A small-molecule ligand and the protein it binds are described below.
Small molecule (SMILES): N[C@@H](CO)[C@@H](O)[C@H](O)[C@H](O)COP(=O)(O)O

Sequence of chain 1.A:
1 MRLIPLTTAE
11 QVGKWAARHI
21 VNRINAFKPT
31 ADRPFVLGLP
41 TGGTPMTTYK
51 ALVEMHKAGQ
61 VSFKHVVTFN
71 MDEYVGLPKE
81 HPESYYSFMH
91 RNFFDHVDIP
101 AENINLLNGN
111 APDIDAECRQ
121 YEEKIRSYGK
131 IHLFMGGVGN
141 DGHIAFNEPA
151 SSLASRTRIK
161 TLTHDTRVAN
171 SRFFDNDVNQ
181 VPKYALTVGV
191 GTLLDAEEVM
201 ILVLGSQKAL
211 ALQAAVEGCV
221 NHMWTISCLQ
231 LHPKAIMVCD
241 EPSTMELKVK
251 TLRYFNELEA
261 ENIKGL

Binding-site contacts:
Ligand atom C5 contacts residue GLY139 of chain 1.A at 4.0 Å.
Ligand atom O1 contacts residue PRO40 of chain 1.A at 3.4 Å.
Ligand atom N2 contacts residue ASP72 of chain 1.A at 3.6 Å.
Ligand atom N2 contacts residue TYR85 of chain 1.A at 3.5 Å (h-bond).
Ligand atom C6 contacts residue LYS208 of chain 1.A at 3.3 Å.
Ligand atom O5 contacts residue HIS143 of chain 1.A at 2.8 Å (h-bond).
Ligand atom P contacts residue GLY43 of chain 1.A at 3.8 Å.
Ligand atom N2 contacts residue PHE146 of chain 1.A at 3.5 Å.
Ligand atom C5 contacts residue HIS143 of chain 1.A at 3.5 Å.
Ligand atom C3 contacts residue ALA145 of chain 1.A at 3.7 Å (hydrophobic).
Ligand atom O3P contacts residue GLY43 of chain 1.A at 3.6 Å.
Ligand atom N2 contacts residue THR41 of chain 1.A at 3.9 Å.
Ligand atom O2P contacts residue LYS208 of chain 1.A at 2.7 Å (salt-bridge).
Ligand atom P contacts residue THR44 of chain 1.A at 3.3 Å.
Ligand atom C1 contacts residue ASP72 of chain 1.A at 3.9 Å.
Ligand atom O1 contacts residue MET71 of chain 1.A at 3.2 Å.
Ligand atom C1 contacts residue PRO40 of chain 1.A at 3.8 Å (hydrophobic).
Ligand atom C1 contacts residue THR41 of chain 1.A at 3.1 Å.
Ligand atom P contacts residue LYS208 of chain 1.A at 4.0 Å.
Ligand atom O2P contacts residue THR44 of chain 1.A at 3.1 Å (h-bond).
Ligand atom O3P contacts residue THR44 of chain 1.A at 2.5 Å (h-bond).
Ligand atom O4 contacts residue GLY137 of chain 1.A at 3.4 Å.
Ligand atom C1 contacts residue MET71 of chain 1.A at 3.2 Å (hydrophobic).
Ligand atom C2 contacts residue MET71 of chain 1.A at 3.8 Å (hydrophobic).
Ligand atom C3 contacts residue HIS143 of chain 1.A at 3.9 Å.
Ligand atom O3P contacts residue GLY42 of chain 1.A at 3.9 Å.
Ligand atom O3 contacts residue MET71 of chain 1.A at 3.7 Å.
Ligand atom O1 contacts residue THR41 of chain 1.A at 2.8 Å (h-bond).
Ligand atom O4 contacts residue THR41 of chain 1.A at 3.8 Å.
Ligand atom C4 contacts residue THR41 of chain 1.A at 4.0 Å.
Ligand atom O1 contacts residue ASP72 of chain 1.A at 3.0 Å (salt-bridge).
Ligand atom O1P contacts residue GLY42 of chain 1.A at 3.6 Å.
Ligand atom C5 contacts residue VAL138 of chain 1.A at 3.6 Å (hydrophobic).
Ligand atom O3 contacts residue ALA145 of chain 1.A at 3.4 Å (h-bond).
Ligand atom O1P contacts residue ARG172 of chain 1.A at 2.9 Å (salt-bridge).
Ligand atom C2 contacts residue ASP72 of chain 1.A at 3.6 Å.
Ligand atom C6 contacts residue VAL138 of chain 1.A at 3.2 Å (hydrophobic).
Ligand atom O4 contacts residue VAL138 of chain 1.A at 3.8 Å.
Ligand atom O1P contacts residue GLY43 of chain 1.A at 3.0 Å (h-bond).
Ligand atom O3 contacts residue GLY137 of chain 1.A at 3.9 Å.